Binding-site contacts:
Ligand atom N2 contacts residue GLU241 of chain 1.D at 3.1 Å (salt-bridge).
Ligand atom O7 contacts residue PHE329 of chain 1.C at 3.9 Å.
Ligand atom O6 contacts residue ARG281 of chain 1.D at 3.8 Å.
Ligand atom C5 contacts residue ARG281 of chain 1.D at 3.8 Å.
Ligand atom N2 contacts residue ASN243 of chain 1.D at 3.0 Å (h-bond).
Ligand atom C8 contacts residue ALA359 of chain 1.C at 4.2 Å (hydrophobic).
Ligand atom C7 contacts residue ALA359 of chain 1.C at 4.0 Å (hydrophobic).
Ligand atom C4 contacts residue ASN243 of chain 1.D at 4.2 Å.
Ligand atom C2 contacts residue GLU241 of chain 1.D at 3.9 Å.
Ligand atom C1 contacts residue GLU241 of chain 1.D at 4.3 Å.
Ligand atom C5 contacts residue ASN243 of chain 1.D at 3.6 Å.
Ligand atom O5 contacts residue ARG281 of chain 1.D at 3.2 Å (salt-bridge).
Ligand atom O3 contacts residue GLU241 of chain 1.D at 4.2 Å.
Ligand atom C2 contacts residue ASN243 of chain 1.D at 2.5 Å.
Ligand atom C7 contacts residue GLU241 of chain 1.D at 4.0 Å.
Ligand atom C3 contacts residue GLU241 of chain 1.D at 3.8 Å.
Ligand atom O7 contacts residue ALA359 of chain 1.C at 3.4 Å.
Ligand atom C7 contacts residue ASN243 of chain 1.D at 3.5 Å.
Ligand atom C8 contacts residue GLU241 of chain 1.D at 3.9 Å.
Ligand atom C8 contacts residue LEU360 of chain 1.C at 4.0 Å (hydrophobic).
Ligand atom C7 contacts residue PHE329 of chain 1.C at 4.3 Å (hydrophobic).
Ligand atom C8 contacts residue LYS361 of chain 1.C at 3.6 Å.
Ligand atom C8 contacts residue PHE329 of chain 1.C at 4.0 Å (hydrophobic).
Ligand atom C1 contacts residue ASN243 of chain 1.D at 1.4 Å.
Ligand atom C1 contacts residue ARG281 of chain 1.D at 4.0 Å.
Ligand atom C6 contacts residue ARG281 of chain 1.D at 3.7 Å.
Ligand atom O5 contacts residue ASN243 of chain 1.D at 2.3 Å (h-bond).
Ligand atom O7 contacts residue ASN243 of chain 1.D at 3.6 Å (h-bond).
Ligand atom C3 contacts residue ASN243 of chain 1.D at 3.8 Å.

Sequence of chain 1.C:
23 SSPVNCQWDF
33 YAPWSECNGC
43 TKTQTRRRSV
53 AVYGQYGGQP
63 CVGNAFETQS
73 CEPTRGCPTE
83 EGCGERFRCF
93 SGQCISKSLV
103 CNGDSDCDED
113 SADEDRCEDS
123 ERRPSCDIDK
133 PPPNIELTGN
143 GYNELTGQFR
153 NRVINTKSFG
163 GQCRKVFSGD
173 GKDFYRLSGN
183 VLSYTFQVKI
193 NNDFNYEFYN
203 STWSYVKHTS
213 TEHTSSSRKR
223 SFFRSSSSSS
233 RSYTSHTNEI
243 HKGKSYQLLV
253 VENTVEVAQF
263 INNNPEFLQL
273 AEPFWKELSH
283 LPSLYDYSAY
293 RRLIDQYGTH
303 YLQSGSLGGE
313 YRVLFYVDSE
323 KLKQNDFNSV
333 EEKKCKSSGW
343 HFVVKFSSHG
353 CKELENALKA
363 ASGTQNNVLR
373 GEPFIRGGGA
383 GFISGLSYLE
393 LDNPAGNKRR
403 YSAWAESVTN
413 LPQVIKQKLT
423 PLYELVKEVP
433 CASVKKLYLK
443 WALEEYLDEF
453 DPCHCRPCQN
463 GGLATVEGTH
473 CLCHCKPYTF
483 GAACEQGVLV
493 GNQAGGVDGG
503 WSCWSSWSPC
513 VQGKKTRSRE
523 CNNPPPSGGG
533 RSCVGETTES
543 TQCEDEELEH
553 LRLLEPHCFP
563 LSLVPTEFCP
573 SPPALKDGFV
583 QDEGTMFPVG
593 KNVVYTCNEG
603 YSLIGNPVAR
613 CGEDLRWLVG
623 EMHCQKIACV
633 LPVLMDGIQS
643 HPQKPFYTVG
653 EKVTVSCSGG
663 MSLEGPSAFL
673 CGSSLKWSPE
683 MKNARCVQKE

The protein below binds the small molecule below.
Small molecule (SMILES): CC(=O)N[C@H]1[C@H](O[C@H]2[C@H](O)[C@@H](NC(C)=O)CO[C@@H]2CO)O[C@H](CO)[C@@H](O)[C@@H]1O

Sequence of chain 1.D:
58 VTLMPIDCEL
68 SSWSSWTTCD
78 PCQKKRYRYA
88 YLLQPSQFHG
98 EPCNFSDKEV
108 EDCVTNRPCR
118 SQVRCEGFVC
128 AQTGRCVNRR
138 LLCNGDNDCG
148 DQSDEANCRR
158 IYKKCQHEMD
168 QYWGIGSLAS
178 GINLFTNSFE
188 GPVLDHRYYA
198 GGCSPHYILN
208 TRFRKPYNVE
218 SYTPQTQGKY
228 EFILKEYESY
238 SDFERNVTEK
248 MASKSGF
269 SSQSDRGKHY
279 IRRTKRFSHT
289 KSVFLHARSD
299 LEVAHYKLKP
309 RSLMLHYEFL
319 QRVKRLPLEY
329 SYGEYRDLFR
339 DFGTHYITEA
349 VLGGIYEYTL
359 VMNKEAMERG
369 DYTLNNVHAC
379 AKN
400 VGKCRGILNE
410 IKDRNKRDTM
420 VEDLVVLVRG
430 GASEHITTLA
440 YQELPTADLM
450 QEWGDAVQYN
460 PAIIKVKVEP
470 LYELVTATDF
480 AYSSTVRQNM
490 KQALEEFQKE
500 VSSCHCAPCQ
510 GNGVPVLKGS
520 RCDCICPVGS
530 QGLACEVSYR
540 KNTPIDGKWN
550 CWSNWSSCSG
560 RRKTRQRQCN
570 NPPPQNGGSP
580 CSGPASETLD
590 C